Sequence of chain 1.B:
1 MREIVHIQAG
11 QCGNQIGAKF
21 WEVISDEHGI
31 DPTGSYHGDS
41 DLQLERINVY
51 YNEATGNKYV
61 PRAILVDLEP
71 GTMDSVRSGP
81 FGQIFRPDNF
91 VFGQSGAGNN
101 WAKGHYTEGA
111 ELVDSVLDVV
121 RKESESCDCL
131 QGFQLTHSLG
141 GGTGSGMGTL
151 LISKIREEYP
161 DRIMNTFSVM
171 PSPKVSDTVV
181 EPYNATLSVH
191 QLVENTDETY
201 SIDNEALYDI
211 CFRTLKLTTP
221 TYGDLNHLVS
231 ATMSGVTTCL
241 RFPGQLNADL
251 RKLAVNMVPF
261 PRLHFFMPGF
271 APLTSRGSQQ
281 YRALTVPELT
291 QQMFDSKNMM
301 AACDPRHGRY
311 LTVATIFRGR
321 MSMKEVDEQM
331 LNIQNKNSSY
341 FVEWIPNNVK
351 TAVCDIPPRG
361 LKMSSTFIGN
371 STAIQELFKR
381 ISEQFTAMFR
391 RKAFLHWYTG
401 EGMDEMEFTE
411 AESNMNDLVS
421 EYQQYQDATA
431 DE

Binding-site contacts:
Ligand atom O2' contacts residue VAL175 of chain 1.B at 3.0 Å (h-bond).
Ligand atom C4 contacts residue TYR222 of chain 1.B at 3.3 Å (hydrophobic).
Ligand atom O3' contacts residue GLU181 of chain 1.B at 3.0 Å (salt-bridge).
Ligand atom C4 contacts residue CYS12 of chain 1.B at 3.5 Å (hydrophobic).
Ligand atom PG contacts residue MG1 of chain 1.L at 3.5 Å.
Ligand atom O3G contacts residue ASN99 of chain 1.B at 2.9 Å (h-bond).
Ligand atom O4' contacts residue SER138 of chain 1.B at 3.1 Å.
Ligand atom O1G contacts residue MG1 of chain 1.L at 2.5 Å.
Ligand atom O1A contacts residue GLN11 of chain 1.B at 3.1 Å.
Ligand atom C4' contacts residue GLU181 of chain 1.B at 3.5 Å.
Ligand atom N1 contacts residue TYR222 of chain 1.B at 3.4 Å.
Ligand atom O2A contacts residue CYS12 of chain 1.B at 3.0 Å (h-bond).
Ligand atom O2G contacts residue THR143 of chain 1.B at 2.6 Å (h-bond).
Ligand atom C2' contacts residue TYR222 of chain 1.B at 3.0 Å (hydrophobic).
Ligand atom C5 contacts residue TYR222 of chain 1.B at 3.4 Å (hydrophobic).
Ligand atom O2A contacts residue SER138 of chain 1.B at 2.8 Å (h-bond).
Ligand atom C2 contacts residue ASN226 of chain 1.B at 3.4 Å.
Ligand atom O2B contacts residue GLY144 of chain 1.B at 2.7 Å (h-bond).
Ligand atom O5' contacts residue SER138 of chain 1.B at 3.2 Å (h-bond).
Ligand atom O3' contacts residue PRO171 of chain 1.B at 3.5 Å.
Ligand atom O3G contacts residue GLY142 of chain 1.B at 2.8 Å (h-bond).
Ligand atom O6 contacts residue GLN15 of chain 1.B at 3.3 Å.
Ligand atom N3 contacts residue TYR222 of chain 1.B at 3.5 Å.
Ligand atom N7 contacts residue GLN11 of chain 1.B at 3.1 Å (h-bond).
Ligand atom C6 contacts residue TYR222 of chain 1.B at 3.4 Å (hydrophobic).
Ligand atom O6 contacts residue ASN226 of chain 1.B at 3.3 Å (h-bond).
Ligand atom N2 contacts residue ASN226 of chain 1.B at 3.1 Å (h-bond).
Ligand atom N3 contacts residue ASN204 of chain 1.B at 3.0 Å (h-bond).
Ligand atom N2 contacts residue ASN204 of chain 1.B at 3.0 Å (h-bond).
Ligand atom O2G contacts residue ALA97 of chain 1.B at 2.9 Å (h-bond).
Ligand atom O2' contacts residue TYR222 of chain 1.B at 2.8 Å (h-bond).
Ligand atom O1B contacts residue GLN11 of chain 1.B at 3.0 Å (h-bond).
Ligand atom O2B contacts residue GLY10 of chain 1.B at 3.4 Å.
Ligand atom N1 contacts residue ASN226 of chain 1.B at 2.7 Å (h-bond).
Ligand atom O3B contacts residue GLY142 of chain 1.B at 3.3 Å (h-bond).
Ligand atom C3' contacts residue GLU181 of chain 1.B at 2.8 Å.
Ligand atom N3 contacts residue CYS12 of chain 1.B at 3.5 Å (h-bond).
Ligand atom O1B contacts residue MG1 of chain 1.L at 2.4 Å.
Ligand atom C4' contacts residue SER138 of chain 1.B at 3.4 Å.
Ligand atom O3B contacts residue THR143 of chain 1.B at 2.9 Å (h-bond).

This small molecule binds to this protein.
Small molecule (SMILES): Nc1nc2c(ncn2[C@@H]2O[C@H](CO[P](=O)(O)C[P](=O)(O)OP(=O)(O)O)[C@@H](O)[C@H]2O)c(=O)[nH]1